Binding-site contacts:
Ligand atom C8 contacts residue GLU259 of chain 1.A at 3.4 Å.
Ligand atom C5 contacts residue ASN256 of chain 1.A at 3.7 Å.
Ligand atom C1 contacts residue ASN256 of chain 1.A at 1.5 Å.
Ligand atom O5 contacts residue ASN256 of chain 1.A at 2.3 Å (h-bond).
Ligand atom N2 contacts residue ASN256 of chain 1.A at 3.1 Å (h-bond).
Ligand atom C7 contacts residue GLU259 of chain 1.A at 4.2 Å.
Ligand atom C7 contacts residue ASN256 of chain 1.A at 3.8 Å.
Ligand atom O7 contacts residue ASN256 of chain 1.A at 4.0 Å.
Ligand atom C4 contacts residue ASN256 of chain 1.A at 4.3 Å.
Ligand atom O6 contacts residue ASN256 of chain 1.A at 4.3 Å.
Ligand atom N2 contacts residue GLU259 of chain 1.A at 3.9 Å.
Ligand atom C2 contacts residue ASN256 of chain 1.A at 2.6 Å.
Ligand atom C3 contacts residue ASN256 of chain 1.A at 3.9 Å.

The small molecule below binds the protein below.
Small molecule (SMILES): CC(=O)N[C@@H]1[C@@H](O)[C@H](O)[C@@H](CO)O[C@H]1O

Sequence of chain 1.A:
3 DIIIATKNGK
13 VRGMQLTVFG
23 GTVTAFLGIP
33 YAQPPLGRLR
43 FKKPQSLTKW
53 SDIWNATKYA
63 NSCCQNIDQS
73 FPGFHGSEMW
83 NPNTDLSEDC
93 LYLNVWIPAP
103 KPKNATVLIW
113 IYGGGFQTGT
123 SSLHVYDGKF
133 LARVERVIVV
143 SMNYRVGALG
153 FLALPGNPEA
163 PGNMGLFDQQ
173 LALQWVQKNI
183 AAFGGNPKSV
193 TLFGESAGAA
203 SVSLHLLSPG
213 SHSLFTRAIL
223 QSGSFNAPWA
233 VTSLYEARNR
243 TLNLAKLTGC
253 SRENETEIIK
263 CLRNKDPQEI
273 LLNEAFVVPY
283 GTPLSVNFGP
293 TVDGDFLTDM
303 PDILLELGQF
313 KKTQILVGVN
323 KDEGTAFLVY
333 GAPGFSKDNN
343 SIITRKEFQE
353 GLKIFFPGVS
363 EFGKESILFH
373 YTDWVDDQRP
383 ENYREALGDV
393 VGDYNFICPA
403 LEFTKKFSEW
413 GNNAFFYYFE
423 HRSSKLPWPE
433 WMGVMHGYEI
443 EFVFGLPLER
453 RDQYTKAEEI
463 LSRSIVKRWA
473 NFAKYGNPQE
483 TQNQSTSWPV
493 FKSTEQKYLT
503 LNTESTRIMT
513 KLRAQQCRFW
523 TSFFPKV